Sequence of chain 1.A:
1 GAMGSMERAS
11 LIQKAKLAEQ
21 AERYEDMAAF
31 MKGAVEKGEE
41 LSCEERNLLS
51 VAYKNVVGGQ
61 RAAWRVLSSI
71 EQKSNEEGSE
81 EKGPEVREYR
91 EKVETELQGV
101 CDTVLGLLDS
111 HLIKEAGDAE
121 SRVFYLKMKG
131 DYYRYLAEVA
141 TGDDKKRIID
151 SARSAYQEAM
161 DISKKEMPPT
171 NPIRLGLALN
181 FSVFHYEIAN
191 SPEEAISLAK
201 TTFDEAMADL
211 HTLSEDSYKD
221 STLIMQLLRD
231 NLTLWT

Sequence of chain 1.C:
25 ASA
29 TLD

This small molecule binds to this protein.
Small molecule (SMILES): C[C@H](NC(=O)[C@@H](N)CC(N)=O)C(=O)N[C@@H](CC(N)=O)C(=O)N[C@@H](COP(=O)(O)O)C(=O)N[C@@H](CO)C(=O)N1CCC[C@H]1C(=O)N[C@@H](C)C=O

Binding-site contacts:
Ligand atom CA contacts residue TPO28 of chain 1.C at 0.5 Å.
Ligand atom N contacts residue ALA27 of chain 1.C at 1.0 Å.
Ligand atom CA contacts residue LEU30 of chain 1.C at 1.2 Å (hydrophobic).
Ligand atom N contacts residue LEU30 of chain 1.C at 0.9 Å.
Ligand atom N contacts residue LEU30 of chain 1.C at 1.4 Å (h-bond).
Ligand atom CB contacts residue TPO28 of chain 1.C at 0.4 Å.
Ligand atom CB contacts residue THR29 of chain 1.C at 0.9 Å.
Ligand atom C contacts residue THR29 of chain 1.C at 0.9 Å.
Ligand atom O contacts residue SER26 of chain 1.C at 1.0 Å (h-bond).
Ligand atom CB contacts residue ALA27 of chain 1.C at 0.7 Å (hydrophobic).
Ligand atom CA contacts residue ASP31 of chain 1.C at 1.0 Å.
Ligand atom O contacts residue ASP31 of chain 1.C at 1.1 Å (salt-bridge).
Ligand atom C contacts residue SER26 of chain 1.C at 0.9 Å.
Ligand atom OG contacts residue TPO28 of chain 1.C at 0.4 Å (h-bond).
Ligand atom O contacts residue ALA25 of chain 1.C at 1.2 Å.
Ligand atom O contacts residue TPO28 of chain 1.C at 0.9 Å (h-bond).
Ligand atom CA contacts residue SER26 of chain 1.C at 0.8 Å.
Ligand atom OG contacts residue THR29 of chain 1.C at 0.6 Å (h-bond).
Ligand atom N contacts residue THR29 of chain 1.C at 0.6 Å (h-bond).
Ligand atom O contacts residue THR29 of chain 1.C at 0.4 Å.
Ligand atom C contacts residue LEU30 of chain 1.C at 0.8 Å (hydrophobic).
Ligand atom CB contacts residue ALA25 of chain 1.C at 0.7 Å (hydrophobic).
Ligand atom N contacts residue SER26 of chain 1.C at 0.9 Å (h-bond).
Ligand atom O3P contacts residue TPO28 of chain 1.C at 0.5 Å (h-bond).
Ligand atom O2P contacts residue TPO28 of chain 1.C at 0.3 Å (h-bond).
Ligand atom N contacts residue TPO28 of chain 1.C at 0.5 Å (h-bond).
Ligand atom O1P contacts residue TPO28 of chain 1.C at 0.3 Å (h-bond).
Ligand atom N contacts residue SER26 of chain 1.C at 1.2 Å.
Ligand atom C contacts residue TPO28 of chain 1.C at 0.7 Å.
Ligand atom N contacts residue TPO28 of chain 1.C at 1.1 Å.
Ligand atom O contacts residue ALA27 of chain 1.C at 0.5 Å (h-bond).
Ligand atom C contacts residue SER26 of chain 1.C at 0.7 Å.
Ligand atom CB contacts residue SER26 of chain 1.C at 0.7 Å.
Ligand atom C contacts residue ALA25 of chain 1.C at 0.4 Å (hydrophobic).
Ligand atom CA contacts residue THR29 of chain 1.C at 0.9 Å.
Ligand atom CA contacts residue ALA27 of chain 1.C at 0.6 Å (hydrophobic).
Ligand atom CA contacts residue ALA25 of chain 1.C at 0.7 Å (hydrophobic).
Ligand atom C contacts residue ALA27 of chain 1.C at 0.5 Å (hydrophobic).
Ligand atom N contacts residue ALA27 of chain 1.C at 0.5 Å (h-bond).
Ligand atom P contacts residue TPO28 of chain 1.C at 0.3 Å.